Binding-site contacts:
Ligand atom CAG contacts residue PHE233 of chain 26.A at 3.2 Å (hydrophobic).
Ligand atom CBC contacts residue ASN228 of chain 26.A at 3.9 Å.
Ligand atom CAH contacts residue TRP203 of chain 26.A at 3.5 Å (hydrophobic).
Ligand atom OAB contacts residue ILE113 of chain 26.A at 3.2 Å (h-bond).
Ligand atom CAI contacts residue TRP203 of chain 26.A at 3.6 Å (hydrophobic).
Ligand atom CAC contacts residue PHE233 of chain 26.A at 3.1 Å (hydrophobic).
Ligand atom CAU contacts residue TYR201 of chain 26.A at 3.8 Å (hydrophobic).
Ligand atom CAG contacts residue PHE137 of chain 26.A at 3.7 Å (hydrophobic).
Ligand atom CAK contacts residue VAL192 of chain 26.A at 3.1 Å (hydrophobic).
Ligand atom CAU contacts residue ASN228 of chain 26.A at 3.6 Å.
Ligand atom CAP contacts residue ILE111 of chain 26.A at 3.8 Å (hydrophobic).
Ligand atom NBE contacts residue ASN228 of chain 26.A at 3.9 Å.
Ligand atom CAE contacts residue THR114 of chain 26.A at 3.5 Å.
Ligand atom CAC contacts residue PHE137 of chain 26.A at 3.8 Å (hydrophobic).
Ligand atom CAN contacts residue PHE155 of chain 26.A at 3.6 Å (hydrophobic).
Ligand atom CAA contacts residue ILE24 of chain 26.C at 3.8 Å (hydrophobic).
Ligand atom CAZ contacts residue MET195 of chain 26.A at 3.9 Å (hydrophobic).
Ligand atom CAH contacts residue ASN228 of chain 26.A at 3.2 Å.
Ligand atom CAA contacts residue PRO177 of chain 26.A at 3.8 Å (hydrophobic).
Ligand atom CAM contacts residue ILE24 of chain 26.C at 3.7 Å (hydrophobic).
Ligand atom CAH contacts residue GLN202 of chain 26.A at 3.7 Å.
Ligand atom OAW contacts residue MET195 of chain 26.A at 3.5 Å.
Ligand atom CAI contacts residue ASP112 of chain 26.A at 3.5 Å.
Ligand atom CAL contacts residue ILE111 of chain 26.A at 3.6 Å (hydrophobic).
Ligand atom OAW contacts residue ILE111 of chain 26.A at 3.6 Å.
Ligand atom CBC contacts residue TRP203 of chain 26.A at 3.2 Å (hydrophobic).
Ligand atom CAR contacts residue PHE135 of chain 26.A at 3.4 Å (hydrophobic).
Ligand atom CAT contacts residue TYR201 of chain 26.A at 3.5 Å (hydrophobic).
Ligand atom CAK contacts residue MET195 of chain 26.A at 3.6 Å (hydrophobic).
Ligand atom CAM contacts residue VAL192 of chain 26.A at 3.3 Å (hydrophobic).
Ligand atom CAU contacts residue TRP203 of chain 26.A at 3.7 Å (hydrophobic).
Ligand atom OAB contacts residue ASP112 of chain 26.A at 3.5 Å.
Ligand atom CAY contacts residue PHE155 of chain 26.A at 3.8 Å (hydrophobic).
Ligand atom CAD contacts residue GLN202 of chain 26.A at 3.5 Å.
Ligand atom CAE contacts residue ASP112 of chain 26.A at 3.7 Å.
Ligand atom CAI contacts residue THR114 of chain 26.A at 3.8 Å.
Ligand atom CAJ contacts residue ILE111 of chain 26.A at 3.3 Å (hydrophobic).
Ligand atom CAD contacts residue ASN228 of chain 26.A at 3.5 Å.
Ligand atom NBE contacts residue TRP203 of chain 26.A at 3.2 Å.
Ligand atom CAX contacts residue TRP203 of chain 26.A at 3.6 Å (hydrophobic).

A protein and the small-molecule ligand that binds it are described below.
Small molecule (SMILES): Cc1cccc(-c2ccc(OCCCCCN3CCN(c4ccncc4)C3=O)cc2)c1

Sequence of chain 26.C:
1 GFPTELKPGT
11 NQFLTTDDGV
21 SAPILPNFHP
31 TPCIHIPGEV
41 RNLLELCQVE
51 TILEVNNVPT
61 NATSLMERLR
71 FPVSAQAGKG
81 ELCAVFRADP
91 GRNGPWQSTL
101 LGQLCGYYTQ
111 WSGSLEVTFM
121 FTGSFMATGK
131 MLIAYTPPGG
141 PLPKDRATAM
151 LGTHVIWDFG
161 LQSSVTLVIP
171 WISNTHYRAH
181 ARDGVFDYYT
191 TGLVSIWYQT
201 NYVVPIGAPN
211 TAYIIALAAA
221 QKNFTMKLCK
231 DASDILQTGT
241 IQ

Sequence of chain 27.C:
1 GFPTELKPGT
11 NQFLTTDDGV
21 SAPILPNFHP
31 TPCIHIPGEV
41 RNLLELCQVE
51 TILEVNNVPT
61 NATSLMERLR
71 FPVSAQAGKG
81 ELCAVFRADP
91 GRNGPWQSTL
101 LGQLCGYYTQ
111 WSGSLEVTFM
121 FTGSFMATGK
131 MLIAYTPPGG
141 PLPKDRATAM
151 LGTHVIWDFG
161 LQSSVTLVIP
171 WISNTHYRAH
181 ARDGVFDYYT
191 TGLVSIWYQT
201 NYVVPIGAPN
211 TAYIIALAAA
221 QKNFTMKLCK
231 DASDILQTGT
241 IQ

Sequence of chain 26.A:
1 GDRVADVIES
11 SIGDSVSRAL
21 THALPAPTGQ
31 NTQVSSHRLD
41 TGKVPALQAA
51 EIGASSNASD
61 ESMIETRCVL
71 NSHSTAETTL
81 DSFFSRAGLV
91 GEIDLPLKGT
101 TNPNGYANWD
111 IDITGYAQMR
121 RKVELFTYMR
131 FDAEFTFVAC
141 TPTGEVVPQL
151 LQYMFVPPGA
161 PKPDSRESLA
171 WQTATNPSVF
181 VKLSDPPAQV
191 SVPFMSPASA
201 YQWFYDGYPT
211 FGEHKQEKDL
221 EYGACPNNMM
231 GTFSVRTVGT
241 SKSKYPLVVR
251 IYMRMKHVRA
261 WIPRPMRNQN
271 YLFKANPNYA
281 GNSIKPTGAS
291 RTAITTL